Sequence of chain 5.L:
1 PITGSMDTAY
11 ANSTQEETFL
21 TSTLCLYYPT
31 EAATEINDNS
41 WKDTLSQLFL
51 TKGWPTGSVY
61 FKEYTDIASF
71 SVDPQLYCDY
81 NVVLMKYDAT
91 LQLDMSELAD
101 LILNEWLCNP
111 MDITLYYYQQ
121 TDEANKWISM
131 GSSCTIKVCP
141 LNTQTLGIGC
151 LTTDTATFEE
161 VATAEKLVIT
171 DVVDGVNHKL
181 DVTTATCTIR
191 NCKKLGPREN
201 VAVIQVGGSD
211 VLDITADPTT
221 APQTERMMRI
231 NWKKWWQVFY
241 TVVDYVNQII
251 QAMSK

Binding-site contacts:
Ligand atom C2 contacts residue ASN12 of chain 5.L at 3.2 Å.
Ligand atom O5 contacts residue ASN12 of chain 5.L at 2.6 Å (h-bond).
Ligand atom O7 contacts residue ASN12 of chain 5.L at 3.7 Å.
Ligand atom C5 contacts residue ASN12 of chain 5.L at 4.0 Å.
Ligand atom N2 contacts residue ASN12 of chain 5.L at 3.8 Å.
Ligand atom C1 contacts residue ASN12 of chain 5.L at 2.1 Å.
Ligand atom C7 contacts residue ASN12 of chain 5.L at 3.9 Å.

The small molecule below binds the protein below.
Small molecule (SMILES): CC(=O)N[C@H]1[C@H](O[C@H]2[C@H](O)[C@@H](NC(C)=O)CO[C@@H]2CO)O[C@H](CO)[C@@H](O)[C@@H]1O